This protein binds this small molecule.
Small molecule (SMILES): C[C@H](N)C(=O)N[C@@H](C)C(=O)N[C@@H](CO)C(=O)N[C@@H](CCCN=C(N)N)C(=O)N[C@@H](CC1=c2ccccc2=NC1)C(=O)N[C@@H](CC(=O)O)C(=O)N[C@@H](CCC(=O)O)C(=O)N[C@@H](C)C(=O)N1CCC[C@H]1C=O

Binding-site contacts:
Ligand atom CE2 contacts residue PHE81 of chain 2.C at 3.5 Å (hydrophobic).
Ligand atom CG contacts residue GLY83 of chain 2.C at 3.4 Å.
Ligand atom NE contacts residue GLU29 of chain 2.C at 3.4 Å (salt-bridge).
Ligand atom CD contacts residue TYR80 of chain 2.C at 3.6 Å (hydrophobic).
Ligand atom CZ3 contacts residue LEU76 of chain 2.C at 3.5 Å (hydrophobic).
Ligand atom CE3 contacts residue PHE81 of chain 2.C at 3.6 Å (hydrophobic).
Ligand atom O contacts residue GLY82 of chain 2.C at 3.6 Å.
Ligand atom NH2 contacts residue GLU29 of chain 2.C at 3.3 Å (salt-bridge).
Ligand atom CD2 contacts residue PHE81 of chain 2.C at 3.4 Å (hydrophobic).
Ligand atom CD contacts residue GLY83 of chain 2.C at 3.8 Å.
Ligand atom N contacts residue TYR80 of chain 2.C at 2.6 Å (h-bond).
Ligand atom NE1 contacts residue PHE81 of chain 2.C at 3.5 Å.
Ligand atom C contacts residue TYR80 of chain 2.C at 3.6 Å (hydrophobic).
Ligand atom O contacts residue PHE81 of chain 2.C at 3.1 Å.
Ligand atom CB contacts residue GLY82 of chain 2.C at 3.6 Å.
Ligand atom CH2 contacts residue LEU76 of chain 2.C at 3.5 Å (hydrophobic).
Ligand atom OE1 contacts residue GLY82 of chain 2.C at 3.7 Å.
Ligand atom NE1 contacts residue GLU29 of chain 2.C at 3.1 Å (salt-bridge).
Ligand atom NH2 contacts residue ASP23 of chain 2.C at 3.0 Å (salt-bridge).
Ligand atom CB contacts residue ARG79 of chain 2.C at 3.7 Å.
Ligand atom O contacts residue GLY82 of chain 2.C at 2.7 Å (h-bond).
Ligand atom OD1 contacts residue ARG79 of chain 2.C at 2.8 Å (salt-bridge).
Ligand atom CA contacts residue GLU29 of chain 2.C at 3.6 Å.
Ligand atom CE3 contacts residue ARG79 of chain 2.C at 3.6 Å.
Ligand atom C contacts residue GLY82 of chain 2.C at 3.7 Å.
Ligand atom CD1 contacts residue GLU33 of chain 2.C at 3.5 Å.
Ligand atom NE contacts residue PHE81 of chain 2.C at 3.7 Å.
Ligand atom CD1 contacts residue GLU29 of chain 2.C at 3.8 Å.
Ligand atom NH2 contacts residue LEU26 of chain 2.C at 3.8 Å.
Ligand atom OD2 contacts residue ARG79 of chain 2.C at 3.4 Å.
Ligand atom NE1 contacts residue GLU33 of chain 2.C at 3.1 Å.
Ligand atom N contacts residue GLU29 of chain 2.C at 3.0 Å (salt-bridge).
Ligand atom CA contacts residue TYR80 of chain 2.C at 3.8 Å (hydrophobic).
Ligand atom CB contacts residue GLY83 of chain 2.C at 3.7 Å.
Ligand atom CG contacts residue GLU29 of chain 2.C at 3.6 Å.
Ligand atom CE2 contacts residue GLU33 of chain 2.C at 3.6 Å.
Ligand atom CG contacts residue ARG79 of chain 2.C at 3.6 Å.
Ligand atom CB contacts residue GLU29 of chain 2.C at 3.2 Å.
Ligand atom O contacts residue GLY83 of chain 2.C at 2.6 Å (h-bond).
Ligand atom CA contacts residue TYR80 of chain 2.C at 3.3 Å (hydrophobic).

Sequence of chain 2.C:
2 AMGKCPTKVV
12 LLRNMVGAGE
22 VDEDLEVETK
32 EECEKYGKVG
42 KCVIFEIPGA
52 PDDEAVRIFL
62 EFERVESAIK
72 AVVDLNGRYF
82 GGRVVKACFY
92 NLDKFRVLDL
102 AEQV